Binding-site contacts:
Ligand atom C1 contacts residue ASN415 of chain 1.C at 1.4 Å.
Ligand atom O5 contacts residue PRO260 of chain 1.C at 3.5 Å.
Ligand atom N2 contacts residue ASN415 of chain 1.C at 2.9 Å (h-bond).
Ligand atom C3 contacts residue ASN415 of chain 1.C at 3.8 Å.
Ligand atom C8 contacts residue ASN415 of chain 1.C at 4.0 Å.
Ligand atom C6 contacts residue ASN415 of chain 1.C at 4.5 Å.
Ligand atom O7 contacts residue ASN415 of chain 1.C at 4.4 Å.
Ligand atom C5 contacts residue ASN415 of chain 1.C at 3.7 Å.
Ligand atom C7 contacts residue ASN415 of chain 1.C at 3.6 Å.
Ligand atom C1 contacts residue PRO260 of chain 1.C at 4.3 Å (hydrophobic).
Ligand atom O5 contacts residue GLN262 of chain 1.C at 4.3 Å.
Ligand atom C4 contacts residue ASN415 of chain 1.C at 4.3 Å.
Ligand atom C5 contacts residue GLN262 of chain 1.C at 4.2 Å.
Ligand atom O5 contacts residue ASN415 of chain 1.C at 2.4 Å (h-bond).
Ligand atom C2 contacts residue ASN415 of chain 1.C at 2.5 Å.
Ligand atom O6 contacts residue PRO260 of chain 1.C at 4.2 Å.
Ligand atom C6 contacts residue PRO260 of chain 1.C at 4.3 Å (hydrophobic).
Ligand atom C6 contacts residue GLN262 of chain 1.C at 4.0 Å.

Sequence of chain 1.C:
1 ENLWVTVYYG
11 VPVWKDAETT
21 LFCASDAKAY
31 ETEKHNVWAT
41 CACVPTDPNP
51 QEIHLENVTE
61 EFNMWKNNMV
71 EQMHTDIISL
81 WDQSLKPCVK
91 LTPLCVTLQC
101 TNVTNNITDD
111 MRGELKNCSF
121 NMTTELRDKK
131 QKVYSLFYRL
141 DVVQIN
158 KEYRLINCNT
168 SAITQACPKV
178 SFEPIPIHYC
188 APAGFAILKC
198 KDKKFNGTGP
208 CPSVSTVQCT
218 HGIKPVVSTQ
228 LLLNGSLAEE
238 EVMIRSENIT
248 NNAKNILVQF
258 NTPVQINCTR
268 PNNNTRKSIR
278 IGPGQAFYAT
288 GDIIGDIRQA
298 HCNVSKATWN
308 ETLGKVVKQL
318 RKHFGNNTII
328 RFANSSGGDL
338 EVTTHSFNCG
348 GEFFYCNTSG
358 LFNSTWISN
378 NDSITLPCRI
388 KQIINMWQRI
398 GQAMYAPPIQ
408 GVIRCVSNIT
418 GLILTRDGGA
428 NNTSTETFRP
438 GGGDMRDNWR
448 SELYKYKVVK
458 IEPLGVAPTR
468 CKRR

This protein binds this small molecule.
Small molecule (SMILES): CC(=O)N[C@@H]1[C@@H](O)[C@H](O)[C@@H](CO)O[C@H]1O